The small molecule below binds the protein below.
Small molecule (SMILES): O=P(O)(O)[C@H](F)[C@@H]1O[C@H](CO)[C@@H](O)[C@H](O)[C@H]1O

Binding-site contacts:
Ligand atom F1 contacts residue SER48 of chain 1.A at 3.7 Å.
Ligand atom O6 contacts residue ASP10 of chain 1.A at 2.6 Å (salt-bridge).
Ligand atom O2 contacts residue HIS20 of chain 1.A at 3.9 Å.
Ligand atom C7 contacts residue SER116 of chain 1.A at 3.6 Å.
Ligand atom O3 contacts residue LEU44 of chain 1.A at 3.4 Å (h-bond).
Ligand atom O2P contacts residue ASN118 of chain 1.A at 3.1 Å (h-bond).
Ligand atom C4 contacts residue LEU44 of chain 1.A at 3.7 Å (hydrophobic).
Ligand atom C6 contacts residue ASP10 of chain 1.A at 3.3 Å.
Ligand atom F1 contacts residue ALA115 of chain 1.A at 3.8 Å.
Ligand atom O4 contacts residue LYS45 of chain 1.A at 3.5 Å.
Ligand atom O2 contacts residue TRP24 of chain 1.A at 3.7 Å.
Ligand atom O4 contacts residue LEU44 of chain 1.A at 2.8 Å (h-bond).
Ligand atom C2 contacts residue HIS20 of chain 1.A at 3.9 Å.
Ligand atom O2 contacts residue ARG49 of chain 1.A at 3.8 Å.
Ligand atom C6 contacts residue GLY46 of chain 1.A at 3.6 Å.
Ligand atom O3P contacts residue ARG49 of chain 1.A at 3.0 Å (salt-bridge).
Ligand atom C3 contacts residue VAL47 of chain 1.A at 3.6 Å (hydrophobic).
Ligand atom O3P contacts residue SER116 of chain 1.A at 3.5 Å.
Ligand atom C7 contacts residue ALA115 of chain 1.A at 3.8 Å (hydrophobic).
Ligand atom P contacts residue ARG49 of chain 1.A at 3.8 Å.
Ligand atom C6 contacts residue ALF1 of chain 1.C at 2.9 Å.
Ligand atom C3 contacts residue TRP24 of chain 1.A at 3.9 Å (hydrophobic).
Ligand atom O3 contacts residue TRP24 of chain 1.A at 2.9 Å (h-bond).
Ligand atom C2 contacts residue VAL47 of chain 1.A at 3.7 Å (hydrophobic).
Ligand atom C5 contacts residue ASP10 of chain 1.A at 3.3 Å.
Ligand atom F1 contacts residue ARG49 of chain 1.A at 3.1 Å.
Ligand atom O5 contacts residue ALA115 of chain 1.A at 3.8 Å.
Ligand atom C4 contacts residue VAL47 of chain 1.A at 3.5 Å (hydrophobic).
Ligand atom O3 contacts residue VAL47 of chain 1.A at 3.4 Å (h-bond).
Ligand atom C1 contacts residue HIS20 of chain 1.A at 3.7 Å.
Ligand atom P contacts residue SER116 of chain 1.A at 3.6 Å.
Ligand atom O6 contacts residue ALF1 of chain 1.C at 2.0 Å.
Ligand atom O2 contacts residue LYS76 of chain 1.A at 3.1 Å (salt-bridge).
Ligand atom O1P contacts residue ARG49 of chain 1.A at 2.8 Å (salt-bridge).
Ligand atom O3P contacts residue LYS117 of chain 1.A at 2.9 Å (salt-bridge).
Ligand atom O5 contacts residue ASP10 of chain 1.A at 3.8 Å.
Ligand atom O4 contacts residue GLY46 of chain 1.A at 3.2 Å (h-bond).
Ligand atom O2P contacts residue HIS20 of chain 1.A at 3.3 Å.
Ligand atom O2P contacts residue SER116 of chain 1.A at 2.5 Å (h-bond).
Ligand atom O3 contacts residue SER52 of chain 1.A at 2.9 Å (h-bond).

Sequence of chain 1.A:
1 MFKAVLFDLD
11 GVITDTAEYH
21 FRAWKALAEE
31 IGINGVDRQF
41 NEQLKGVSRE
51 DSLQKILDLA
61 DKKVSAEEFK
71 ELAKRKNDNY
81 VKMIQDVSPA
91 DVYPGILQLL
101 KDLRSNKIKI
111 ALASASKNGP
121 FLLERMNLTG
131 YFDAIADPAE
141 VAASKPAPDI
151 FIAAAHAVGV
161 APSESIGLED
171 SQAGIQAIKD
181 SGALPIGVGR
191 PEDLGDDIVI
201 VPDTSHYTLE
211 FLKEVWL